The small molecule below binds the protein below.
Small molecule (SMILES): CC(=O)N[C@H]1[C@H](O[C@H]2[C@H](O)[C@@H](NC(C)=O)CO[C@@H]2CO)O[C@H](CO)[C@@H](O[C@@H]2O[C@H](CO[C@H]3O[C@H](CO)[C@@H](O)[C@H](O)[C@@H]3O)[C@@H](O)[C@H](O[C@H]3O[C@H](CO)[C@@H](O)[C@H](O)[C@@H]3O[C@H]3O[C@H](CO)[C@@H](O)[C@H](O)[C@@H]3O[C@H]3O[C@H](CO)[C@@H](O)[C@H](O)[C@@H]3O)[C@@H]2O)[C@@H]1O

Sequence of chain 4.A:
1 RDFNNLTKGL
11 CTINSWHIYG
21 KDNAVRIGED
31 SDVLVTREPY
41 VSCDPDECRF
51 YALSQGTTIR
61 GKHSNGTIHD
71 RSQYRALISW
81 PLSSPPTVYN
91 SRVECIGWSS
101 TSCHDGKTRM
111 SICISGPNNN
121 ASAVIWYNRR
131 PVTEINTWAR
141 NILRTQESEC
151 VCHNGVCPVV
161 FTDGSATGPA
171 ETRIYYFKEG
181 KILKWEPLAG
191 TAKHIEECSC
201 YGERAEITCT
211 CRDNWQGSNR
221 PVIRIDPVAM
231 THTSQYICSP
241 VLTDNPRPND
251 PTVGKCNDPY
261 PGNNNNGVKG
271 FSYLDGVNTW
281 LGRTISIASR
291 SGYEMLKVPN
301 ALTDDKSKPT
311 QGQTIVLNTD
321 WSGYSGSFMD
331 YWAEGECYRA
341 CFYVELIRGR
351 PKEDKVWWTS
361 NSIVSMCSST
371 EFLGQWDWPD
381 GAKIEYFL

Binding-site contacts:
Ligand atom O6 contacts residue THR310 of chain 4.A at 3.5 Å (h-bond).
Ligand atom C6 contacts residue GLN311 of chain 4.A at 3.7 Å.
Ligand atom O2 contacts residue GLY312 of chain 4.A at 3.1 Å.
Ligand atom O6 contacts residue ASP250 of chain 4.A at 2.5 Å (salt-bridge).
Ligand atom N2 contacts residue ASN120 of chain 2.A at 2.9 Å (h-bond).
Ligand atom N2 contacts residue ARG140 of chain 2.A at 3.4 Å (salt-bridge).
Ligand atom O3 contacts residue LEU296 of chain 4.A at 3.6 Å.
Ligand atom C1 contacts residue ASN120 of chain 2.A at 1.4 Å.
Ligand atom C7 contacts residue ASN120 of chain 2.A at 3.6 Å.
Ligand atom O6 contacts residue LYS308 of chain 4.A at 2.8 Å (salt-bridge).
Ligand atom C6 contacts residue LYS308 of chain 4.A at 3.6 Å.
Ligand atom C5 contacts residue THR310 of chain 4.A at 3.6 Å.
Ligand atom O2 contacts residue LEU296 of chain 4.A at 3.4 Å.
Ligand atom O3 contacts residue ARG283 of chain 4.A at 3.0 Å (salt-bridge).
Ligand atom O4 contacts residue GLU294 of chain 4.A at 2.9 Å (salt-bridge).
Ligand atom C8 contacts residue ARG140 of chain 2.A at 3.2 Å.
Ligand atom O3 contacts residue GLN311 of chain 4.A at 3.3 Å.
Ligand atom C6 contacts residue ILE285 of chain 4.A at 3.4 Å (hydrophobic).
Ligand atom O5 contacts residue GLY374 of chain 4.A at 3.1 Å.
Ligand atom O6 contacts residue GLN375 of chain 4.A at 3.3 Å.
Ligand atom C6 contacts residue ASP250 of chain 4.A at 3.4 Å.
Ligand atom O5 contacts residue ASP250 of chain 4.A at 3.4 Å (salt-bridge).
Ligand atom O4 contacts residue ARG247 of chain 4.A at 3.3 Å (salt-bridge).
Ligand atom C4 contacts residue GLU294 of chain 4.A at 3.6 Å.
Ligand atom O3 contacts residue ASN249 of chain 4.A at 2.6 Å (h-bond).
Ligand atom O5 contacts residue ASN120 of chain 2.A at 2.4 Å (h-bond).
Ligand atom O4 contacts residue ILE287 of chain 4.A at 3.2 Å.
Ligand atom O3 contacts residue GLY312 of chain 4.A at 2.9 Å (h-bond).
Ligand atom O3 contacts residue ASP250 of chain 4.A at 2.9 Å (salt-bridge).
Ligand atom O6 contacts residue ILE285 of chain 4.A at 2.9 Å (h-bond).
Ligand atom C2 contacts residue ASN120 of chain 2.A at 2.4 Å.
Ligand atom C6 contacts residue THR310 of chain 4.A at 3.6 Å.
Ligand atom O2 contacts residue ASN249 of chain 4.A at 3.2 Å (h-bond).
Ligand atom C6 contacts residue LEU373 of chain 4.A at 3.3 Å (hydrophobic).
Ligand atom O3 contacts residue GLU294 of chain 4.A at 2.6 Å (salt-bridge).
Ligand atom C3 contacts residue GLU294 of chain 4.A at 3.4 Å.
Ligand atom O5 contacts residue GLN375 of chain 4.A at 3.3 Å (h-bond).
Ligand atom C8 contacts residue ASN119 of chain 2.A at 3.5 Å.
Ligand atom C4 contacts residue ILE287 of chain 4.A at 3.6 Å (hydrophobic).
Ligand atom C3 contacts residue GLY312 of chain 4.A at 3.1 Å.

Sequence of chain 2.A:
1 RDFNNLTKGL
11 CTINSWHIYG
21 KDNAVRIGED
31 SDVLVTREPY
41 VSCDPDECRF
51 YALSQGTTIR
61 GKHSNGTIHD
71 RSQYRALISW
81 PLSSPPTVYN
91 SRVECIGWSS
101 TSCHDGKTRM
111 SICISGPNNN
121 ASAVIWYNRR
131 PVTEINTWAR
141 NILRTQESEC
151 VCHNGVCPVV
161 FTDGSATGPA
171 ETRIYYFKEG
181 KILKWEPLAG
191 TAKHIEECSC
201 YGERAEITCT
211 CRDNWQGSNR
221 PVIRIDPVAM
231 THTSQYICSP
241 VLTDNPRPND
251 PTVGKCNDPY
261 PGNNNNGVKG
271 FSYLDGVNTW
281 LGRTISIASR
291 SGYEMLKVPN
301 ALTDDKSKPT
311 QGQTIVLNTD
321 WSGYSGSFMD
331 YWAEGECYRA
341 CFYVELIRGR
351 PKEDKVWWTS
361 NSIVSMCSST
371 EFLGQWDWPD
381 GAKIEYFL